The small molecule below binds the protein below.
Small molecule (SMILES): CC(=O)N[C@@H]1[C@@H](O[C@H]2O[C@H](CO)[C@H](O[C@H]3O[C@H](CO[C@@H]4O[C@@H](C)[C@H](O)[C@@H](O)[C@H]4O)[C@@H](O)[C@H](O)[C@H]3O)[C@H](O[C@@H]3O[C@H](CO)[C@@H](O)[C@H](O)[C@H]3NC(C)=O)[C@H]2O)[C@H](O)[C@@H](CO)O[C@@H]1O

Binding-site contacts:
Ligand atom C8 contacts residue ASP229 of chain 3.A at 3.6 Å.
Ligand atom C3 contacts residue NA1 of chain 3.I at 3.4 Å.
Ligand atom C4 contacts residue HIS287 of chain 3.A at 3.5 Å.
Ligand atom C3 contacts residue GLU290 of chain 3.A at 3.5 Å.
Ligand atom O3 contacts residue TRP204 of chain 3.A at 3.5 Å.
Ligand atom O2 contacts residue NA1 of chain 3.I at 2.5 Å (h-bond).
Ligand atom C2 contacts residue GLU290 of chain 3.A at 3.5 Å.
Ligand atom C4 contacts residue HIS102 of chain 3.A at 3.4 Å.
Ligand atom O4 contacts residue HIS287 of chain 3.A at 2.6 Å (h-bond).
Ligand atom O2 contacts residue GLU290 of chain 3.A at 3.6 Å.
Ligand atom O3 contacts residue NA1 of chain 3.I at 2.5 Å (h-bond).
Ligand atom O6 contacts residue THR201 of chain 3.A at 3.6 Å.
Ligand atom O7 contacts residue SER231 of chain 3.A at 3.4 Å (h-bond).
Ligand atom C6 contacts residue TYR283 of chain 3.A at 3.6 Å (hydrophobic).
Ligand atom O2 contacts residue TYR234 of chain 3.A at 3.0 Å (h-bond).
Ligand atom O3 contacts residue ASN205 of chain 3.A at 2.5 Å (h-bond).
Ligand atom O6 contacts residue HIS264 of chain 3.A at 3.2 Å (h-bond).
Ligand atom O6 contacts residue VAL285 of chain 3.A at 3.7 Å.
Ligand atom C7 contacts residue SER231 of chain 3.A at 3.4 Å.
Ligand atom O7 contacts residue TYR234 of chain 3.A at 3.3 Å.
Ligand atom O7 contacts residue TRP198 of chain 3.A at 2.9 Å (h-bond).
Ligand atom O6 contacts residue GLN262 of chain 3.A at 2.8 Å (h-bond).
Ligand atom O1 contacts residue ASP229 of chain 3.A at 3.3 Å (salt-bridge).
Ligand atom C3 contacts residue ASN205 of chain 3.A at 3.3 Å.
Ligand atom C8 contacts residue TRP198 of chain 3.A at 3.7 Å (hydrophobic).
Ligand atom N2 contacts residue GLU290 of chain 3.A at 2.9 Å (salt-bridge).
Ligand atom O5 contacts residue TRP198 of chain 3.A at 3.5 Å.
Ligand atom C4 contacts residue ASN236 of chain 3.A at 3.6 Å.
Ligand atom C1 contacts residue GLN262 of chain 3.A at 3.2 Å.
Ligand atom C3 contacts residue ASN236 of chain 3.A at 3.3 Å.
Ligand atom O3 contacts residue ASN236 of chain 3.A at 3.6 Å.
Ligand atom O6 contacts residue TRP198 of chain 3.A at 3.3 Å.
Ligand atom N2 contacts residue ASP229 of chain 3.A at 3.0 Å (salt-bridge).
Ligand atom O6 contacts residue TYR283 of chain 3.A at 3.6 Å.
Ligand atom O5 contacts residue GLN262 of chain 3.A at 3.2 Å (h-bond).
Ligand atom O6 contacts residue THR197 of chain 3.A at 3.5 Å.
Ligand atom O4 contacts residue HIS102 of chain 3.A at 2.8 Å (h-bond).
Ligand atom O4 contacts residue GLN132 of chain 3.A at 3.0 Å (h-bond).
Ligand atom O4 contacts residue ASN236 of chain 3.A at 2.8 Å (h-bond).
Ligand atom C2 contacts residue NA1 of chain 3.I at 3.3 Å.

Sequence of chain 3.A:
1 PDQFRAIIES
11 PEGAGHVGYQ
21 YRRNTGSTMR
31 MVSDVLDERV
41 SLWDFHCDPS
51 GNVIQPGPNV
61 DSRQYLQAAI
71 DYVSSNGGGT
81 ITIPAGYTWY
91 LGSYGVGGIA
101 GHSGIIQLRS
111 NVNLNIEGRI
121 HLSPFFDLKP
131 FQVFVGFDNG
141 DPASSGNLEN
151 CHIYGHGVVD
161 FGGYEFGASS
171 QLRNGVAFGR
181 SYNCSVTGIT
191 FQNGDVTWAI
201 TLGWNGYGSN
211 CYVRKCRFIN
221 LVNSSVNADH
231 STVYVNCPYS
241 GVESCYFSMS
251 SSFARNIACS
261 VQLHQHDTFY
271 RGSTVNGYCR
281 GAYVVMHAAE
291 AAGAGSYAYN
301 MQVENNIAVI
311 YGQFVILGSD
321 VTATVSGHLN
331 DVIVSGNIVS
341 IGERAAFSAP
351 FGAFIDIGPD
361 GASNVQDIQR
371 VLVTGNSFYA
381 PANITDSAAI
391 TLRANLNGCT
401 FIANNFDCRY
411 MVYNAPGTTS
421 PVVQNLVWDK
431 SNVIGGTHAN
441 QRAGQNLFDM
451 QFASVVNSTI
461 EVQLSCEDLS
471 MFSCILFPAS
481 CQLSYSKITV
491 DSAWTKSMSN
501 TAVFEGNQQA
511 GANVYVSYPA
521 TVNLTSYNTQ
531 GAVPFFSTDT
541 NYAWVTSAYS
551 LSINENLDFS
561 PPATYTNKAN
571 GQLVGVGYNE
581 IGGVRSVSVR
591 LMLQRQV